Sequence of chain 1.A:
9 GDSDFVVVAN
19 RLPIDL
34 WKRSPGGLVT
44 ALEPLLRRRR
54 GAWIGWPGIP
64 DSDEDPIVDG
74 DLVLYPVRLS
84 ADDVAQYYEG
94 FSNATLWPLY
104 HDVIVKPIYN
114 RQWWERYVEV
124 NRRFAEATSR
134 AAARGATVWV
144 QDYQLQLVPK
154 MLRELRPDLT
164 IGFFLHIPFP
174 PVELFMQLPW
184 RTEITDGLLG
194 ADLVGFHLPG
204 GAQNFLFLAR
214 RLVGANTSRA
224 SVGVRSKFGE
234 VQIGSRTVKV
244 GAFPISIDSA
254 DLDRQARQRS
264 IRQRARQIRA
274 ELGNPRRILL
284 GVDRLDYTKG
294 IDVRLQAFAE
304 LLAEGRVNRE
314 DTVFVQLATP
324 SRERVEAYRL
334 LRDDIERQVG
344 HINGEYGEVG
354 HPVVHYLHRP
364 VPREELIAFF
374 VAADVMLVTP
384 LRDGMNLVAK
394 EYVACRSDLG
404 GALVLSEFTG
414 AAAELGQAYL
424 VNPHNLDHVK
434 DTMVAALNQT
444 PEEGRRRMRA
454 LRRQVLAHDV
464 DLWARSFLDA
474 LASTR

A protein and the small-molecule ligand that binds it are described below.
Small molecule (SMILES): OC[C@H]1O[C@H](O[C@H]2O[C@H](CO)[C@@H](O)[C@H](O)[C@H]2O)[C@H](O)[C@@H](O)[C@@H]1O

Binding-site contacts:
Ligand atom C4 contacts residue ASN389 of chain 1.A at 3.9 Å.
Ligand atom C3 contacts residue ASP386 of chain 1.A at 3.7 Å.
Ligand atom C4 contacts residue EDO1 of chain 1.H at 4.0 Å.
Ligand atom O4 contacts residue NHE1 of chain 1.D at 2.4 Å (h-bond).
Ligand atom C4 contacts residue MET388 of chain 1.A at 3.9 Å (hydrophobic).
Ligand atom O3 contacts residue ASN389 of chain 1.A at 3.3 Å (h-bond).
Ligand atom O6 contacts residue ILE248 of chain 1.A at 3.4 Å.
Ligand atom C3 contacts residue MET388 of chain 1.A at 3.9 Å (hydrophobic).
Ligand atom O6 contacts residue HIS200 of chain 1.A at 3.1 Å.
Ligand atom O6 contacts residue ARG325 of chain 1.A at 3.0 Å (salt-bridge).
Ligand atom C4 contacts residue HIS169 of chain 1.A at 4.0 Å.
Ligand atom O4 contacts residue ARG287 of chain 1.A at 3.7 Å.
Ligand atom C3 contacts residue EDO1 of chain 1.H at 3.9 Å.
Ligand atom C6 contacts residue ILE248 of chain 1.A at 3.7 Å (hydrophobic).
Ligand atom O6 contacts residue TRP100 of chain 1.A at 3.6 Å.
Ligand atom O4 contacts residue MET388 of chain 1.A at 3.4 Å.
Ligand atom O3 contacts residue ARG287 of chain 1.A at 2.7 Å (salt-bridge).
Ligand atom O3 contacts residue NHE1 of chain 1.D at 4.0 Å.
Ligand atom C2 contacts residue HIS169 of chain 1.A at 3.4 Å.
Ligand atom O4 contacts residue EDO1 of chain 1.H at 2.9 Å (h-bond).
Ligand atom O3 contacts residue MET388 of chain 1.A at 2.8 Å (h-bond).
Ligand atom O5 contacts residue HIS169 of chain 1.A at 3.3 Å.
Ligand atom O1 contacts residue NHE1 of chain 1.D at 3.6 Å (h-bond).
Ligand atom O2 contacts residue ASP386 of chain 1.A at 3.7 Å.
Ligand atom C4 contacts residue NHE1 of chain 1.D at 3.4 Å.
Ligand atom O4 contacts residue ASN389 of chain 1.A at 3.0 Å (h-bond).
Ligand atom C6 contacts residue HIS169 of chain 1.A at 3.7 Å.
Ligand atom C3 contacts residue ARG287 of chain 1.A at 3.9 Å.
Ligand atom C1 contacts residue HIS169 of chain 1.A at 3.9 Å.
Ligand atom C2 contacts residue NHE1 of chain 1.D at 3.8 Å.
Ligand atom O2 contacts residue NHE1 of chain 1.D at 3.0 Å (h-bond).
Ligand atom O4 contacts residue LEU390 of chain 1.A at 3.7 Å.
Ligand atom C5 contacts residue NHE1 of chain 1.D at 3.6 Å.
Ligand atom O6 contacts residue TYR146 of chain 1.A at 3.4 Å (h-bond).
Ligand atom O2 contacts residue ILE170 of chain 1.A at 3.9 Å.
Ligand atom O3 contacts residue ASP386 of chain 1.A at 2.7 Å (salt-bridge).
Ligand atom O6 contacts residue HIS169 of chain 1.A at 2.9 Å (h-bond).
Ligand atom C3 contacts residue NHE1 of chain 1.D at 3.8 Å.
Ligand atom O3 contacts residue GLY387 of chain 1.A at 3.2 Å (h-bond).
Ligand atom O2 contacts residue TRP100 of chain 1.A at 3.8 Å.